The protein below binds the small molecule below.
Small molecule (SMILES): CC(C)CCC[C@@H](C)[C@H]1CC[C@H]2[C@@H]3CC=C4C[C@@H](OC(=O)CCC(=O)O)CC[C@]4(C)[C@H]3CC[C@]12C

Sequence of chain 1.B:
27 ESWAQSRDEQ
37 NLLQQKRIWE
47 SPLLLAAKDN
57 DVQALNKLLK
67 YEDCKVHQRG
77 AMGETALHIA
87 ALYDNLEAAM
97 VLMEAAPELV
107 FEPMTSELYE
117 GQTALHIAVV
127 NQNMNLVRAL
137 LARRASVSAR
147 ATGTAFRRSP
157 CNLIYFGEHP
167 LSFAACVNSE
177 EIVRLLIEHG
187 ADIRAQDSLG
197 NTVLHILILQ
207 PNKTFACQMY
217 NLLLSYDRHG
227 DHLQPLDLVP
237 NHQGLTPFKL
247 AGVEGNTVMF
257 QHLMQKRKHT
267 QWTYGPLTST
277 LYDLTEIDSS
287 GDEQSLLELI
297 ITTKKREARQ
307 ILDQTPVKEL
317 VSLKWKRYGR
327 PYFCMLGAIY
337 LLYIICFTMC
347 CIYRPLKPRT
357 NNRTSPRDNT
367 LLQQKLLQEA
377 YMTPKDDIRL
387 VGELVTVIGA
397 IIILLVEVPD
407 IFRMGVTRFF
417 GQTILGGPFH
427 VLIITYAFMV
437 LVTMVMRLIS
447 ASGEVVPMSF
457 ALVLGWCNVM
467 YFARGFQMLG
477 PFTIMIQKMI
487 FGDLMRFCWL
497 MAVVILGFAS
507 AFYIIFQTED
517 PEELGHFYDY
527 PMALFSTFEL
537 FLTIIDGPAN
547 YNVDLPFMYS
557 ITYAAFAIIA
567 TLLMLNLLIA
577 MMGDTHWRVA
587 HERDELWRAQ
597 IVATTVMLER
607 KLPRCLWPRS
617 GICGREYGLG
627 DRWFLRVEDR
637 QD

Binding-site contacts:
Ligand atom OAF contacts residue ARG470 of chain 1.B at 3.7 Å.
Ligand atom CAQ contacts residue ILE399 of chain 1.B at 3.6 Å (hydrophobic).
Ligand atom CAC contacts residue TYR339 of chain 1.B at 3.6 Å (hydrophobic).
Ligand atom CAP contacts residue ILE398 of chain 1.B at 3.8 Å (hydrophobic).
Ligand atom CAE contacts residue LEU332 of chain 1.B at 4.0 Å (hydrophobic).
Ligand atom CAN contacts residue TYR339 of chain 1.B at 3.8 Å (hydrophobic).
Ligand atom CAK contacts residue VAL402 of chain 1.B at 3.2 Å (hydrophobic).
Ligand atom CAV contacts residue LYS607 of chain 1.B at 3.8 Å.
Ligand atom CAZ contacts residue GLU403 of chain 1.B at 3.8 Å.
Ligand atom CAV contacts residue GLU403 of chain 1.B at 3.1 Å.
Ligand atom CAL contacts residue HIS426 of chain 1.B at 3.2 Å.
Ligand atom CAY contacts residue HIS426 of chain 1.B at 3.8 Å.
Ligand atom CAN contacts residue GLY395 of chain 1.B at 3.9 Å.
Ligand atom OAW contacts residue MET603 of chain 1.B at 3.8 Å.
Ligand atom OAF contacts residue PHE425 of chain 1.B at 3.3 Å.
Ligand atom CAK contacts residue ILE399 of chain 1.B at 3.9 Å (hydrophobic).
Ligand atom OAF contacts residue GLY423 of chain 1.B at 3.1 Å.
Ligand atom CAP contacts residue GLY395 of chain 1.B at 3.9 Å.
Ligand atom CAL contacts residue PHE425 of chain 1.B at 3.7 Å (hydrophobic).
Ligand atom CAA contacts residue VAL391 of chain 1.B at 3.8 Å (hydrophobic).
Ligand atom OAW contacts residue HIS426 of chain 1.B at 3.9 Å.
Ligand atom OAF contacts residue TYR467 of chain 1.B at 3.8 Å.
Ligand atom CAI contacts residue VAL402 of chain 1.B at 3.6 Å (hydrophobic).
Ligand atom CAI contacts residue GLU403 of chain 1.B at 3.6 Å.
Ligand atom CBF contacts residue ILE429 of chain 1.B at 3.8 Å (hydrophobic).
Ligand atom CAC contacts residue ILE335 of chain 1.B at 3.8 Å (hydrophobic).
Ligand atom OAG contacts residue HIS426 of chain 1.B at 3.4 Å (h-bond).
Ligand atom CAX contacts residue TYR467 of chain 1.B at 3.8 Å (hydrophobic).
Ligand atom CAP contacts residue ILE399 of chain 1.B at 3.9 Å (hydrophobic).
Ligand atom OAH contacts residue GLY423 of chain 1.B at 3.5 Å.
Ligand atom CAJ contacts residue TYR339 of chain 1.B at 3.8 Å (hydrophobic).
Ligand atom CBG contacts residue ILE399 of chain 1.B at 3.5 Å (hydrophobic).
Ligand atom CAM contacts residue TYR467 of chain 1.B at 3.6 Å (hydrophobic).
Ligand atom OAG contacts residue PHE425 of chain 1.B at 3.0 Å (h-bond).
Ligand atom CAM contacts residue HIS426 of chain 1.B at 3.5 Å.
Ligand atom CAQ contacts residue ILE398 of chain 1.B at 3.7 Å (hydrophobic).
Ligand atom CAX contacts residue HIS426 of chain 1.B at 4.0 Å.
Ligand atom CAR contacts residue TYR467 of chain 1.B at 3.7 Å (hydrophobic).
Ligand atom CAX contacts residue GLY423 of chain 1.B at 3.3 Å.
Ligand atom CAD contacts residue LEU332 of chain 1.B at 3.6 Å (hydrophobic).